Sequence of chain 6.A:
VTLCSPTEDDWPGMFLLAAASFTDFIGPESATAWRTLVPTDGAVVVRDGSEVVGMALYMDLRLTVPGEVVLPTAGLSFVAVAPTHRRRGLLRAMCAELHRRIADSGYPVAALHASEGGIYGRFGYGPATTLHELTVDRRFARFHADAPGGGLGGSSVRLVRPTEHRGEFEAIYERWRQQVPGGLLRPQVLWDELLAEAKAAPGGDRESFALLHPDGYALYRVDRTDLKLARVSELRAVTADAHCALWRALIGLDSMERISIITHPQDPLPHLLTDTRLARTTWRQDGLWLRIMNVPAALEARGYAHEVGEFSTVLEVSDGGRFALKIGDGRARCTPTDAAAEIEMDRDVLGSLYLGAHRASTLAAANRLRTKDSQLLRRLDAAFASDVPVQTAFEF

Binding-site contacts:
Ligand atom C19 contacts residue PHE104 of chain 6.A at 3.5 Å (hydrophobic).
Ligand atom C18 contacts residue PHE104 of chain 6.A at 3.8 Å (hydrophobic).
Ligand atom C16 contacts residue TRP56 of chain 6.A at 3.9 Å (hydrophobic).
Ligand atom C20 contacts residue PHE104 of chain 6.A at 3.5 Å (hydrophobic).
Ligand atom C10 contacts residue PHE422 of chain 6.A at 3.3 Å (hydrophobic).
Ligand atom C07 contacts residue PHE422 of chain 6.A at 3.9 Å (hydrophobic).
Ligand atom S25 contacts residue ALA53 of chain 6.A at 3.9 Å.
Ligand atom C10 contacts residue HIS139 of chain 6.A at 3.9 Å.
Ligand atom N01 contacts residue MET85 of chain 6.A at 3.4 Å.
Ligand atom N15 contacts residue TRP56 of chain 6.A at 4.0 Å.
Ligand atom C02 contacts residue TRP56 of chain 6.A at 3.5 Å (hydrophobic).
Ligand atom S25 contacts residue ILE48 of chain 6.A at 3.9 Å.
Ligand atom C16 contacts residue ILE48 of chain 6.A at 4.0 Å (hydrophobic).
Ligand atom C19 contacts residue TRP56 of chain 6.A at 3.8 Å (hydrophobic).
Ligand atom C02 contacts residue PHE422 of chain 6.A at 3.7 Å (hydrophobic).
Ligand atom N01 contacts residue PHE422 of chain 6.A at 2.8 Å (h-bond).
Ligand atom C17 contacts residue TRP56 of chain 6.A at 3.7 Å (hydrophobic).
Ligand atom C14 contacts residue ASP46 of chain 6.A at 3.5 Å.
Ligand atom C11 contacts residue HIS139 of chain 6.A at 3.6 Å.
Ligand atom N15 contacts residue ILE48 of chain 6.A at 3.5 Å.
Ligand atom C22 contacts residue TRP33 of chain 6.A at 3.3 Å (hydrophobic).
Ligand atom C22 contacts residue ARG57 of chain 6.A at 3.7 Å.
Ligand atom S25 contacts residue PHE104 of chain 6.A at 4.0 Å.
Ligand atom N03 contacts residue PHE422 of chain 6.A at 3.8 Å.
Ligand atom C18 contacts residue TRP56 of chain 6.A at 3.8 Å (hydrophobic).
Ligand atom N09 contacts residue PHE422 of chain 6.A at 3.9 Å.
Ligand atom N01 contacts residue SER103 of chain 6.A at 2.6 Å (h-bond).
Ligand atom C23 contacts residue LEU83 of chain 6.A at 3.7 Å (hydrophobic).
Ligand atom C20 contacts residue ALA53 of chain 6.A at 3.5 Å (hydrophobic).
Ligand atom C04 contacts residue TRP56 of chain 6.A at 3.8 Å (hydrophobic).
Ligand atom C22 contacts residue LEU83 of chain 6.A at 3.8 Å (hydrophobic).
Ligand atom C08 contacts residue GLU421 of chain 6.A at 3.9 Å.
Ligand atom C02 contacts residue SER103 of chain 6.A at 3.7 Å.
Ligand atom C13 contacts residue ASP46 of chain 6.A at 3.9 Å.
Ligand atom N01 contacts residue TRP56 of chain 6.A at 3.5 Å.
Ligand atom C23 contacts residue VAL60 of chain 6.A at 4.0 Å (hydrophobic).
Ligand atom C06 contacts residue ASP46 of chain 6.A at 3.5 Å.
Ligand atom C21 contacts residue ALA53 of chain 6.A at 3.7 Å (hydrophobic).
Ligand atom N03 contacts residue TRP56 of chain 6.A at 3.7 Å.
Ligand atom C24 contacts residue SER103 of chain 6.A at 3.9 Å.

This small molecule binds to this protein.
Small molecule (SMILES): C[C@@H]1C=Cc2c(sc3nc(SCCCN4CCCCC4)nc(N)c23)C1